Binding-site contacts:
Ligand atom C7 contacts residue ASP35 of chain 1.A at 3.6 Å.
Ligand atom C5 contacts residue PHE194 of chain 1.A at 4.2 Å (hydrophobic).
Ligand atom N9 contacts residue ASP35 of chain 1.A at 2.8 Å (salt-bridge).
Ligand atom C1 contacts residue TYR79 of chain 1.A at 4.4 Å (hydrophobic).
Ligand atom C7 contacts residue GLY37 of chain 1.A at 3.4 Å.
Ligand atom C6 contacts residue ASP219 of chain 1.A at 3.8 Å.
Ligand atom N8 contacts residue GLY37 of chain 1.A at 3.5 Å.
Ligand atom C7 contacts residue SER38 of chain 1.A at 4.4 Å.
Ligand atom C5 contacts residue ASP219 of chain 1.A at 3.2 Å.
Ligand atom N9 contacts residue TYR79 of chain 1.A at 3.5 Å.
Ligand atom N9 contacts residue GLY37 of chain 1.A at 3.5 Å (h-bond).
Ligand atom N8 contacts residue THR222 of chain 1.A at 3.9 Å.
Ligand atom F13 contacts residue ILE304 of chain 1.A at 3.8 Å.
Ligand atom C7 contacts residue ASP219 of chain 1.A at 3.7 Å.
Ligand atom C5 contacts residue THR222 of chain 1.A at 4.4 Å.
Ligand atom F12 contacts residue PHE194 of chain 1.A at 3.9 Å.
Ligand atom C6 contacts residue GLY37 of chain 1.A at 3.8 Å.
Ligand atom C5 contacts residue GLY37 of chain 1.A at 3.9 Å.
Ligand atom C2 contacts residue GLY80 of chain 1.A at 3.7 Å.
Ligand atom N9 contacts residue SER38 of chain 1.A at 3.7 Å.
Ligand atom F12 contacts residue ILE302 of chain 1.A at 4.3 Å.
Ligand atom F13 contacts residue ILE302 of chain 1.A at 3.6 Å.
Ligand atom F13 contacts residue ILE300 of chain 1.A at 3.3 Å.
Ligand atom N8 contacts residue ASP219 of chain 1.A at 2.7 Å (salt-bridge).
Ligand atom C2 contacts residue TYR79 of chain 1.A at 4.5 Å (hydrophobic).
Ligand atom N8 contacts residue SER38 of chain 1.A at 4.5 Å.
Ligand atom C4 contacts residue ILE217 of chain 1.A at 3.9 Å (hydrophobic).
Ligand atom N8 contacts residue ASP35 of chain 1.A at 2.9 Å (salt-bridge).
Ligand atom N8 contacts residue GLY221 of chain 1.A at 4.2 Å.
Ligand atom C1 contacts residue GLY80 of chain 1.A at 3.6 Å.
Ligand atom C4 contacts residue PHE194 of chain 1.A at 4.2 Å (hydrophobic).
Ligand atom C5 contacts residue ILE217 of chain 1.A at 4.1 Å (hydrophobic).
Ligand atom C4 contacts residue ILE304 of chain 1.A at 4.2 Å (hydrophobic).
Ligand atom C4 contacts residue ASP219 of chain 1.A at 4.1 Å.
Ligand atom C10 contacts residue ILE300 of chain 1.A at 4.4 Å (hydrophobic).

Sequence of chain 1.A:
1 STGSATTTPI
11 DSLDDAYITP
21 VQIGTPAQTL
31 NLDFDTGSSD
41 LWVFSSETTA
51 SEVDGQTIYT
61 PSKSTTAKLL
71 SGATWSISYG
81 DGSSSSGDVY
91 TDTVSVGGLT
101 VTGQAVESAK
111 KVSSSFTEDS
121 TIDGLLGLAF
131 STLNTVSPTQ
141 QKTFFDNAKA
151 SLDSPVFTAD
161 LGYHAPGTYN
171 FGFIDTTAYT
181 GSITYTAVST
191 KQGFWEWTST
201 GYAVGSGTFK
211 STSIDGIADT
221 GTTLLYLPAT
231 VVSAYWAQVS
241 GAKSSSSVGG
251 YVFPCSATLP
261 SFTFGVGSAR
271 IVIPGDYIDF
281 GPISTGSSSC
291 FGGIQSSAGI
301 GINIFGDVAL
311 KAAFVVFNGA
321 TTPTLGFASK

This protein binds this small molecule.
Small molecule (SMILES): [H]/N=C(\N)c1ccc(C(F)(F)F)cc1